Binding-site contacts:
Ligand atom C7 contacts residue SER308 of chain 1.A at 3.8 Å.
Ligand atom C8 contacts residue PHE243 of chain 1.A at 4.0 Å (hydrophobic).
Ligand atom C4 contacts residue ASP95 of chain 1.A at 3.9 Å.
Ligand atom C3 contacts residue ASP95 of chain 1.A at 4.3 Å.
Ligand atom C3 contacts residue SER308 of chain 1.A at 4.1 Å.
Ligand atom O7 contacts residue ASN146 of chain 1.A at 3.7 Å.
Ligand atom C5 contacts residue ASN146 of chain 1.A at 3.6 Å.
Ligand atom C1 contacts residue ASN146 of chain 1.A at 1.4 Å.
Ligand atom C3 contacts residue ASN146 of chain 1.A at 3.8 Å.
Ligand atom O4 contacts residue ARG246 of chain 1.A at 3.4 Å (salt-bridge).
Ligand atom C8 contacts residue VAL138 of chain 1.A at 4.4 Å (hydrophobic).
Ligand atom C2 contacts residue ASN146 of chain 1.A at 2.5 Å.
Ligand atom C2 contacts residue VAL307 of chain 1.A at 4.4 Å (hydrophobic).
Ligand atom O3 contacts residue CYS306 of chain 1.A at 3.7 Å.
Ligand atom O7 contacts residue ASN244 of chain 1.A at 4.4 Å.
Ligand atom O5 contacts residue VAL307 of chain 1.A at 4.0 Å.
Ligand atom C1 contacts residue SER308 of chain 1.A at 3.6 Å.
Ligand atom C8 contacts residue ASN244 of chain 1.A at 3.5 Å.
Ligand atom C4 contacts residue VAL307 of chain 1.A at 3.9 Å (hydrophobic).
Ligand atom C1 contacts residue VAL307 of chain 1.A at 4.0 Å (hydrophobic).
Ligand atom O4 contacts residue ASP95 of chain 1.A at 4.2 Å.
Ligand atom C4 contacts residue ASN146 of chain 1.A at 4.2 Å.
Ligand atom O7 contacts residue VAL138 of chain 1.A at 4.2 Å.
Ligand atom C3 contacts residue VAL307 of chain 1.A at 3.7 Å (hydrophobic).
Ligand atom O3 contacts residue ASP95 of chain 1.A at 3.8 Å.
Ligand atom O3 contacts residue ARG246 of chain 1.A at 4.0 Å.
Ligand atom C7 contacts residue ASN244 of chain 1.A at 4.2 Å.
Ligand atom C4 contacts residue ARG246 of chain 1.A at 4.5 Å.
Ligand atom O5 contacts residue ASN146 of chain 1.A at 2.3 Å (h-bond).
Ligand atom O7 contacts residue PRO96 of chain 1.A at 3.7 Å.
Ligand atom N2 contacts residue ASN146 of chain 1.A at 3.0 Å (h-bond).
Ligand atom C8 contacts residue LEU145 of chain 1.A at 4.0 Å (hydrophobic).
Ligand atom C6 contacts residue VAL307 of chain 1.A at 4.1 Å (hydrophobic).
Ligand atom C2 contacts residue SER308 of chain 1.A at 3.7 Å.
Ligand atom C8 contacts residue SER308 of chain 1.A at 3.8 Å.
Ligand atom O4 contacts residue VAL307 of chain 1.A at 4.0 Å.
Ligand atom N2 contacts residue SER308 of chain 1.A at 2.9 Å (h-bond).
Ligand atom C5 contacts residue VAL307 of chain 1.A at 3.3 Å (hydrophobic).
Ligand atom C7 contacts residue ASN146 of chain 1.A at 3.5 Å.

This small molecule binds to this protein.
Small molecule (SMILES): CC(=O)N[C@@H]1[C@@H](O)[C@H](O)[C@@H](CO)O[C@H]1O

Sequence of chain 1.A:
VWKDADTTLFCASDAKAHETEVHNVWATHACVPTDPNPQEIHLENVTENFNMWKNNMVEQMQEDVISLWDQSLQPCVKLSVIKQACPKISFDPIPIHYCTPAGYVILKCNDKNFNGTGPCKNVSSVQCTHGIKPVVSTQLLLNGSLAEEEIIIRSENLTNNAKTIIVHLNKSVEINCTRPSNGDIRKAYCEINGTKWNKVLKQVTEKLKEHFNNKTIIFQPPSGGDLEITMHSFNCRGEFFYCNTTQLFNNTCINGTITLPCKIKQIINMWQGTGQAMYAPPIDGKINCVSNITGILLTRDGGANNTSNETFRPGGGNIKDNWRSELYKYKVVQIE